Binding-site contacts:
Ligand atom C23 contacts residue THR247 of chain 1.D at 3.5 Å.
Ligand atom C14 contacts residue LEU395 of chain 1.D at 4.2 Å (hydrophobic).
Ligand atom C8 contacts residue ALA243 of chain 1.D at 4.0 Å (hydrophobic).
Ligand atom C2 contacts residue LEU395 of chain 1.D at 4.0 Å (hydrophobic).
Ligand atom C15 contacts residue PHE295 of chain 1.D at 3.9 Å (hydrophobic).
Ligand atom C5 contacts residue TYR239 of chain 1.D at 4.0 Å (hydrophobic).
Ligand atom O26 contacts residue LEU93 of chain 1.D at 3.2 Å.
Ligand atom C23 contacts residue ALA243 of chain 1.D at 4.0 Å (hydrophobic).
Ligand atom C22 contacts residue TYR239 of chain 1.D at 3.7 Å (hydrophobic).
Ligand atom O21 contacts residue ILE242 of chain 1.D at 3.6 Å.
Ligand atom C25 contacts residue VAL290 of chain 1.D at 3.8 Å (hydrophobic).
Ligand atom O24 contacts residue LEU93 of chain 1.D at 3.7 Å.
Ligand atom O21 contacts residue TYR239 of chain 1.D at 4.1 Å.
Ligand atom O17 contacts residue PHE295 of chain 1.D at 3.7 Å.
Ligand atom O26 contacts residue HEM1 of chain 1.Q at 3.9 Å.
Ligand atom O19 contacts residue TYR239 of chain 1.D at 3.8 Å.
Ligand atom C22 contacts residue HEM1 of chain 1.Q at 4.1 Å.
Ligand atom O24 contacts residue HEM1 of chain 1.Q at 3.2 Å.
Ligand atom C4 contacts residue LEU178 of chain 1.D at 4.2 Å (hydrophobic).
Ligand atom C7 contacts residue ALA243 of chain 1.D at 4.0 Å (hydrophobic).
Ligand atom C18 contacts residue PHE83 of chain 1.D at 3.8 Å (hydrophobic).
Ligand atom C25 contacts residue HEM1 of chain 1.Q at 3.4 Å.
Ligand atom C15 contacts residue PHE83 of chain 1.D at 4.0 Å (hydrophobic).
Ligand atom C20 contacts residue LEU178 of chain 1.D at 3.6 Å (hydrophobic).
Ligand atom C18 contacts residue LEU395 of chain 1.D at 4.2 Å (hydrophobic).
Ligand atom C8 contacts residue HEM1 of chain 1.Q at 3.8 Å.
Ligand atom C1 contacts residue PHE83 of chain 1.D at 4.2 Å (hydrophobic).
Ligand atom C15 contacts residue MET82 of chain 1.D at 4.1 Å (hydrophobic).
Ligand atom O17 contacts residue PHE83 of chain 1.D at 3.6 Å.
Ligand atom O16 contacts residue LEU395 of chain 1.D at 3.6 Å.
Ligand atom C9 contacts residue HEM1 of chain 1.Q at 3.7 Å.
Ligand atom O17 contacts residue LEU93 of chain 1.D at 3.8 Å.
Ligand atom C27 contacts residue VAL290 of chain 1.D at 3.5 Å (hydrophobic).
Ligand atom C27 contacts residue ILE396 of chain 1.D at 3.9 Å (hydrophobic).
Ligand atom C23 contacts residue HEM1 of chain 1.Q at 3.9 Å.
Ligand atom C20 contacts residue MET177 of chain 1.D at 3.8 Å (hydrophobic).
Ligand atom C15 contacts residue SER294 of chain 1.D at 3.6 Å.
Ligand atom C12 contacts residue VAL290 of chain 1.D at 4.1 Å (hydrophobic).
Ligand atom C14 contacts residue VAL290 of chain 1.D at 4.1 Å (hydrophobic).
Ligand atom C1 contacts residue LEU395 of chain 1.D at 4.1 Å (hydrophobic).

Sequence of chain 1.D:
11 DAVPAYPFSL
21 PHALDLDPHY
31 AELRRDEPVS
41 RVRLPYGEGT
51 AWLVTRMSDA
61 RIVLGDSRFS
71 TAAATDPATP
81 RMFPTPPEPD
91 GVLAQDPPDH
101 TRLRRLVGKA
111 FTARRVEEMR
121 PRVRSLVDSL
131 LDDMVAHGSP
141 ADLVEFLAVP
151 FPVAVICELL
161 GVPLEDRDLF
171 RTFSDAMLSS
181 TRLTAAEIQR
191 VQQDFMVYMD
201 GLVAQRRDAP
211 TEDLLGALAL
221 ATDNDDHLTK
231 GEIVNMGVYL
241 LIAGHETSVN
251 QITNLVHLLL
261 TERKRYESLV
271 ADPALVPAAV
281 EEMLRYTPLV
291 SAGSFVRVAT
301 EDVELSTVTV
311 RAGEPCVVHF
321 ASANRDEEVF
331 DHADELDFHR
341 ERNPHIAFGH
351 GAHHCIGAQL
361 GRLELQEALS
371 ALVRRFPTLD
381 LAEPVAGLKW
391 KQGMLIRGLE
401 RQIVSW

A protein and the small-molecule ligand that binds it are described below.
Small molecule (SMILES): CC[C@H]1OC(=O)[C@H](C)[C@@H](O)[C@H](C)[C@@H](O)[C@@H](C)C[C@@H](C)C(=O)[C@H](C)[C@@H](O)[C@H]1C